Sequence of chain 1.A:
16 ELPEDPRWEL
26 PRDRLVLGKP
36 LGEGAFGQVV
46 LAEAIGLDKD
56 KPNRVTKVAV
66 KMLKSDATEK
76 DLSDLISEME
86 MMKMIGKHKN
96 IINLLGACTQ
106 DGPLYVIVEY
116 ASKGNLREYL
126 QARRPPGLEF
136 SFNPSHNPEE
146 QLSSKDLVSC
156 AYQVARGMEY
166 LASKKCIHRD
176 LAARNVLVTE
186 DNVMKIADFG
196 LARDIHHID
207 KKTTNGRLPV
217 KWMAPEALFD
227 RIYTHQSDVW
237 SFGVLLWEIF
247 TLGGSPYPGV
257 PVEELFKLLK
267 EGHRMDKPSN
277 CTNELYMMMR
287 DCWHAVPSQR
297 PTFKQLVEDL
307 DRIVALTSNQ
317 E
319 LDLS

Binding-site contacts:
Ligand atom C2 contacts residue ALA116 of chain 1.A at 3.2 Å (hydrophobic).
Ligand atom O2B contacts residue ASP193 of chain 1.A at 3.1 Å (salt-bridge).
Ligand atom O3G contacts residue GLY42 of chain 1.A at 3.5 Å (h-bond).
Ligand atom C6 contacts residue LEU182 of chain 1.A at 3.6 Å (hydrophobic).
Ligand atom O2' contacts residue ASN120 of chain 1.A at 3.2 Å (h-bond).
Ligand atom O2B contacts residue MG1 of chain 1.E at 2.1 Å.
Ligand atom C8 contacts residue VAL44 of chain 1.A at 3.6 Å (hydrophobic).
Ligand atom C1' contacts residue LEU36 of chain 1.A at 3.4 Å (hydrophobic).
Ligand atom O3A contacts residue LYS66 of chain 1.A at 3.6 Å.
Ligand atom O3A contacts residue ASP193 of chain 1.A at 3.6 Å.
Ligand atom O2A contacts residue ASP193 of chain 1.A at 3.8 Å.
Ligand atom O1B contacts residue LYS66 of chain 1.A at 3.6 Å (salt-bridge).
Ligand atom N6 contacts residue ALA64 of chain 1.A at 3.4 Å.
Ligand atom N6 contacts residue LEU182 of chain 1.A at 3.5 Å.
Ligand atom C5 contacts residue LEU182 of chain 1.A at 3.6 Å (hydrophobic).
Ligand atom N7 contacts residue VAL44 of chain 1.A at 3.6 Å.
Ligand atom O1A contacts residue ASP193 of chain 1.A at 2.5 Å (salt-bridge).
Ligand atom PB contacts residue ASP193 of chain 1.A at 3.2 Å.
Ligand atom O5' contacts residue VAL44 of chain 1.A at 3.8 Å.
Ligand atom N1 contacts residue TYR115 of chain 1.A at 3.8 Å.
Ligand atom O1B contacts residue ASP193 of chain 1.A at 2.7 Å (salt-bridge).
Ligand atom N6 contacts residue GLU114 of chain 1.A at 3.0 Å (salt-bridge).
Ligand atom N1 contacts residue ALA116 of chain 1.A at 3.2 Å (h-bond).
Ligand atom PB contacts residue MG1 of chain 1.E at 3.2 Å.
Ligand atom O3G contacts residue PHE41 of chain 1.A at 3.1 Å (h-bond).
Ligand atom O2' contacts residue LEU36 of chain 1.A at 3.5 Å (h-bond).
Ligand atom O4' contacts residue LEU36 of chain 1.A at 3.8 Å.
Ligand atom O1A contacts residue MG1 of chain 1.E at 2.6 Å.
Ligand atom N6 contacts residue ALA116 of chain 1.A at 3.8 Å.
Ligand atom N7 contacts residue LEU182 of chain 1.A at 3.7 Å.
Ligand atom O3' contacts residue ASN120 of chain 1.A at 3.1 Å (h-bond).
Ligand atom O4' contacts residue GLY37 of chain 1.A at 3.2 Å.
Ligand atom O3' contacts residue ARG179 of chain 1.A at 2.9 Å (salt-bridge).
Ligand atom O3G contacts residue GLY39 of chain 1.A at 3.3 Å.
Ligand atom O1B contacts residue MG1 of chain 1.E at 3.6 Å.
Ligand atom O3G contacts residue ALA40 of chain 1.A at 3.1 Å (h-bond).
Ligand atom PA contacts residue ASP193 of chain 1.A at 3.5 Å.
Ligand atom O2A contacts residue LYS66 of chain 1.A at 3.4 Å (salt-bridge).
Ligand atom C4' contacts residue GLY37 of chain 1.A at 3.8 Å.
Ligand atom O1A contacts residue ASN180 of chain 1.A at 3.1 Å (h-bond).

A small-molecule ligand and the protein it binds are described below.
Small molecule (SMILES): Nc1ncnc2c1ncn2[C@@H]1O[C@H](CO[P](=O)(O)O[P](=O)(O)CP(=O)(O)O)[C@@H](O)[C@H]1O